Binding-site contacts:
Ligand atom C6 contacts residue ARG277 of chain 2.A at 3.3 Å.
Ligand atom O4 contacts residue TYR264 of chain 1.A at 3.9 Å.
Ligand atom O6 contacts residue LEU222 of chain 2.A at 3.7 Å.
Ligand atom O6 contacts residue GLN261 of chain 1.A at 3.1 Å (h-bond).
Ligand atom O3 contacts residue GLY223 of chain 2.A at 3.5 Å (h-bond).
Ligand atom O6 contacts residue LYS240 of chain 3.A at 3.7 Å.
Ligand atom O2 contacts residue ASN241 of chain 3.A at 2.5 Å (h-bond).
Ligand atom O4 contacts residue TYR264 of chain 1.A at 3.2 Å (h-bond).
Ligand atom O6 contacts residue ARG277 of chain 2.A at 2.5 Å (salt-bridge).
Ligand atom C3 contacts residue TYR264 of chain 1.A at 3.6 Å (hydrophobic).
Ligand atom C6 contacts residue ASN241 of chain 3.A at 3.1 Å.
Ligand atom C2 contacts residue ASN241 of chain 3.A at 3.3 Å.
Ligand atom O1 contacts residue ARG279 of chain 2.A at 3.4 Å (salt-bridge).
Ligand atom C4 contacts residue TYR264 of chain 1.A at 3.9 Å (hydrophobic).
Ligand atom C5 contacts residue ASN241 of chain 3.A at 3.6 Å.
Ligand atom O2 contacts residue TYR264 of chain 1.A at 3.6 Å.
Ligand atom O3 contacts residue SER246 of chain 3.A at 3.9 Å.
Ligand atom C6 contacts residue GLN261 of chain 1.A at 3.4 Å.
Ligand atom C1 contacts residue ARG277 of chain 2.A at 3.8 Å.
Ligand atom O1 contacts residue ARG277 of chain 2.A at 2.5 Å (salt-bridge).
Ligand atom C1 contacts residue ASN241 of chain 3.A at 3.9 Å.
Ligand atom C4 contacts residue SER246 of chain 3.A at 3.8 Å.
Ligand atom C3 contacts residue ALA221 of chain 2.A at 3.6 Å (hydrophobic).
Ligand atom C2 contacts residue TYR264 of chain 1.A at 3.8 Å (hydrophobic).
Ligand atom O3 contacts residue ALA243 of chain 3.A at 3.5 Å.
Ligand atom C5 contacts residue TYR264 of chain 1.A at 3.9 Å (hydrophobic).
Ligand atom O3 contacts residue ASN241 of chain 3.A at 3.5 Å (h-bond).
Ligand atom C5 contacts residue ARG277 of chain 2.A at 3.4 Å.
Ligand atom O3 contacts residue LEU222 of chain 2.A at 3.5 Å.
Ligand atom O5 contacts residue ASN241 of chain 3.A at 3.1 Å (h-bond).
Ligand atom O2 contacts residue ARG279 of chain 2.A at 3.4 Å (salt-bridge).
Ligand atom C3 contacts residue ASN241 of chain 3.A at 3.3 Å.
Ligand atom O5 contacts residue ARG277 of chain 2.A at 3.6 Å.
Ligand atom O2 contacts residue GLN261 of chain 1.A at 3.3 Å (h-bond).
Ligand atom C5 contacts residue ALA221 of chain 2.A at 3.8 Å (hydrophobic).
Ligand atom O6 contacts residue ASN241 of chain 3.A at 3.1 Å (h-bond).
Ligand atom C4 contacts residue ALA221 of chain 2.A at 3.8 Å (hydrophobic).
Ligand atom O4 contacts residue SER246 of chain 3.A at 2.5 Å (h-bond).
Ligand atom C4 contacts residue LEU222 of chain 2.A at 3.8 Å (hydrophobic).
Ligand atom C3 contacts residue LEU222 of chain 2.A at 3.8 Å (hydrophobic).

Sequence of chain 1.A:
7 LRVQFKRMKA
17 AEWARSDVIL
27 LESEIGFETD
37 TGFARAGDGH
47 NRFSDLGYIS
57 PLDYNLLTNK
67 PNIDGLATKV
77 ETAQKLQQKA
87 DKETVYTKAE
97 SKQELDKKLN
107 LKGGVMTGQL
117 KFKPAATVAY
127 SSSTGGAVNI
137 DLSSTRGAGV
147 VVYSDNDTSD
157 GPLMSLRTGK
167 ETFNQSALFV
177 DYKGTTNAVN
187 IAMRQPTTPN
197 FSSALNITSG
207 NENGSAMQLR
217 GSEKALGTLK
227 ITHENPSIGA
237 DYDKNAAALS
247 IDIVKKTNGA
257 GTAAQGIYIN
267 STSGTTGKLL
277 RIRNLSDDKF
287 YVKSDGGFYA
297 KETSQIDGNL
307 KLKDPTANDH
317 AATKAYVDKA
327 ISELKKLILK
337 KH

This protein binds this small molecule.
Small molecule (SMILES): OC[C@H]1O[C@@H](O[C@H]2[C@H](O)[C@@H](O)[C@@H](O)O[C@@H]2CO)[C@H](O)[C@@H](O)[C@H]1O

Sequence of chain 2.A:
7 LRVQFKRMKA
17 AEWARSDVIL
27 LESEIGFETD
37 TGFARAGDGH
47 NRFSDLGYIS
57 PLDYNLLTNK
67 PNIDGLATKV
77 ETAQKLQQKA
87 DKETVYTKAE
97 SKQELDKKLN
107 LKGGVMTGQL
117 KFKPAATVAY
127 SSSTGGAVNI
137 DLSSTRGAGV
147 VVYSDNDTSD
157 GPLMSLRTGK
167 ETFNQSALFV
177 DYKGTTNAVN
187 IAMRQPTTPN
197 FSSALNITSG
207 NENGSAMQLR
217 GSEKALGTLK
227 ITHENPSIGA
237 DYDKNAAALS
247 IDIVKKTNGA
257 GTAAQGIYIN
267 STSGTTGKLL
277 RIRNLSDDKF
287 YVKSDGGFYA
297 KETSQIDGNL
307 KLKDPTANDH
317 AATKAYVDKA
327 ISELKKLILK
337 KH

Sequence of chain 3.A:
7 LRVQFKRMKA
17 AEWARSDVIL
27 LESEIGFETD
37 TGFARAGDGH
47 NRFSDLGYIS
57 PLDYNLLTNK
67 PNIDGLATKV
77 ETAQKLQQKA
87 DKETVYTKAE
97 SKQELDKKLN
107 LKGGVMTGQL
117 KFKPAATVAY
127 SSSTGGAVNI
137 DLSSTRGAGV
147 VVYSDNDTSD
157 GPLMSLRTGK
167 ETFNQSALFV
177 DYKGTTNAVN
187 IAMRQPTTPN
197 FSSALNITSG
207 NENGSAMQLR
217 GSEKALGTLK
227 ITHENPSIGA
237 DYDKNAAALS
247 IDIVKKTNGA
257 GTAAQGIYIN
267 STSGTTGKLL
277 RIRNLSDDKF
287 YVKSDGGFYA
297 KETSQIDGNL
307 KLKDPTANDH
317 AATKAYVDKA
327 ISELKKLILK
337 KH